Sequence of chain 1.A:
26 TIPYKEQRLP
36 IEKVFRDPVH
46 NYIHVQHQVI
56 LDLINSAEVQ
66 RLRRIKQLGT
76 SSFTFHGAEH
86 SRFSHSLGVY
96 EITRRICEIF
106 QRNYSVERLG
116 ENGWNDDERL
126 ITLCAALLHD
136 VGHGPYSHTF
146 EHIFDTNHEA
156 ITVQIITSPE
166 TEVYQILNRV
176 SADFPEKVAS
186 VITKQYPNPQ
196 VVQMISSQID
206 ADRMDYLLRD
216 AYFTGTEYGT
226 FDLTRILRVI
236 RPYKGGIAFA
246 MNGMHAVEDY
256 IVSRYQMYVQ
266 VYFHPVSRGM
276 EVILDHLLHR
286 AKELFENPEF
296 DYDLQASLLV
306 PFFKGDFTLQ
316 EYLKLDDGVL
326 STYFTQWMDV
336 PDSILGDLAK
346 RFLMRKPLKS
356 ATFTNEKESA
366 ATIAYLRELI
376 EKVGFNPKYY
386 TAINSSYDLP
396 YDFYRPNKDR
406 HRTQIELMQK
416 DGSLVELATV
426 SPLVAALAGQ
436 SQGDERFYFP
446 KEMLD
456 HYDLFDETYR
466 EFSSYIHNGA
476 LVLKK

Sequence of chain 1.B:
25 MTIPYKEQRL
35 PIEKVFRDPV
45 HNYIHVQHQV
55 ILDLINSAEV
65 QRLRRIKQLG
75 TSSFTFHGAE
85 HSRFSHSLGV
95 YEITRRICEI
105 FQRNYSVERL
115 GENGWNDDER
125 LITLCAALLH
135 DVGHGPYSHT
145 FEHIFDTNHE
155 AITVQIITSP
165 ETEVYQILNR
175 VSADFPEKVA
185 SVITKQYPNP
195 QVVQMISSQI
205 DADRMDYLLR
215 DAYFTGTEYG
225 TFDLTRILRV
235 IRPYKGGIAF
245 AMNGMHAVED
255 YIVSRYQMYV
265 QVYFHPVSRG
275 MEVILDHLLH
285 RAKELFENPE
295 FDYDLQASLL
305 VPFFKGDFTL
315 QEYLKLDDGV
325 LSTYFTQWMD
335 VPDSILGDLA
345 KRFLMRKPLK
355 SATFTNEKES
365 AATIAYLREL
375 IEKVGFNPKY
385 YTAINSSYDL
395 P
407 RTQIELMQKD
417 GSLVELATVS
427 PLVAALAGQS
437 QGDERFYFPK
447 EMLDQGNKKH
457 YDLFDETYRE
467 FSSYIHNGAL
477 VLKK

Binding-site contacts:
Ligand atom O2G contacts residue LYS446 of chain 1.A at 3.2 Å (salt-bridge).
Ligand atom O6 contacts residue GLN65 of chain 1.B at 2.9 Å (h-bond).
Ligand atom O6 contacts residue PHE88 of chain 1.B at 3.2 Å.
Ligand atom N7 contacts residue PHE78 of chain 1.A at 3.4 Å (h-bond).
Ligand atom O2B contacts residue LYS38 of chain 1.B at 2.5 Å (salt-bridge).
Ligand atom C8 contacts residue PHE78 of chain 1.A at 3.3 Å (hydrophobic).
Ligand atom O3G contacts residue LYS354 of chain 1.A at 3.4 Å (salt-bridge).
Ligand atom O2G contacts residue LYS354 of chain 1.A at 3.1 Å (salt-bridge).
Ligand atom O1A contacts residue ARG350 of chain 1.A at 3.0 Å (salt-bridge).
Ligand atom N9 contacts residue ARG350 of chain 1.A at 3.5 Å (salt-bridge).
Ligand atom C2 contacts residue ARG350 of chain 1.A at 3.3 Å.
Ligand atom C8 contacts residue THR79 of chain 1.A at 3.2 Å.
Ligand atom C6 contacts residue ARG350 of chain 1.A at 3.4 Å.
Ligand atom N9 contacts residue PHE40 of chain 1.B at 3.5 Å.
Ligand atom PG contacts residue LYS354 of chain 1.A at 3.3 Å.
Ligand atom C4 contacts residue ARG350 of chain 1.A at 3.2 Å.
Ligand atom N9 contacts residue THR79 of chain 1.A at 3.6 Å (h-bond).
Ligand atom O1G contacts residue LYS38 of chain 1.B at 3.1 Å (salt-bridge).
Ligand atom N1 contacts residue ASN60 of chain 1.B at 3.0 Å (h-bond).
Ligand atom C1' contacts residue THR79 of chain 1.A at 3.2 Å.
Ligand atom O3' contacts residue VAL39 of chain 1.B at 3.2 Å (h-bond).
Ligand atom N7 contacts residue ARG68 of chain 1.B at 2.9 Å (salt-bridge).
Ligand atom C5 contacts residue ARG68 of chain 1.B at 3.3 Å.
Ligand atom O6 contacts residue ARG68 of chain 1.B at 2.9 Å (salt-bridge).
Ligand atom O5' contacts residue ARG350 of chain 1.A at 3.4 Å (salt-bridge).
Ligand atom O6 contacts residue ARG350 of chain 1.A at 3.5 Å.
Ligand atom C5 contacts residue PHE40 of chain 1.B at 3.5 Å (hydrophobic).
Ligand atom C6 contacts residue ARG68 of chain 1.B at 3.5 Å.
Ligand atom O3B contacts residue LYS354 of chain 1.A at 2.6 Å (salt-bridge).
Ligand atom N1 contacts residue ARG350 of chain 1.A at 3.5 Å (salt-bridge).
Ligand atom C5 contacts residue ARG350 of chain 1.A at 3.5 Å.
Ligand atom O4' contacts residue ARG350 of chain 1.A at 3.3 Å (salt-bridge).
Ligand atom N2 contacts residue ASN60 of chain 1.B at 3.1 Å (h-bond).
Ligand atom C2 contacts residue ASN60 of chain 1.B at 3.5 Å.
Ligand atom N3 contacts residue ARG350 of chain 1.A at 3.3 Å (salt-bridge).
Ligand atom C4 contacts residue PHE40 of chain 1.B at 3.3 Å (hydrophobic).
Ligand atom N3 contacts residue PHE40 of chain 1.B at 3.4 Å.
Ligand atom N2 contacts residue ARG350 of chain 1.A at 3.6 Å (salt-bridge).
Ligand atom O2A contacts residue LYS38 of chain 1.B at 2.7 Å (salt-bridge).
Ligand atom N2 contacts residue LYS38 of chain 1.B at 3.6 Å.

A small-molecule ligand and the protein it binds are described below.
Small molecule (SMILES): Nc1nc2c(ncn2[C@H]2C[C@H](O)[C@@H](CO[P](=O)(O)O[P](=O)(O)OP(=O)(O)O)O2)c(=O)[nH]1